Binding-site contacts:
Ligand atom C4 contacts residue ASN139 of chain 1.B at 3.8 Å.
Ligand atom C6 contacts residue ALA86 of chain 1.B at 3.8 Å (hydrophobic).
Ligand atom O2 contacts residue PHE133 of chain 1.B at 3.4 Å.
Ligand atom O4 contacts residue PHE133 of chain 1.B at 3.3 Å.
Ligand atom O1 contacts residue GLN223 of chain 1.B at 3.0 Å (h-bond).
Ligand atom C6 contacts residue ASP87 of chain 1.B at 3.6 Å.
Ligand atom O6 contacts residue ASP87 of chain 1.B at 2.8 Å (salt-bridge).
Ligand atom O3 contacts residue GLY107 of chain 1.B at 2.7 Å (h-bond).
Ligand atom O4 contacts residue GLY107 of chain 1.B at 3.2 Å (h-bond).
Ligand atom C4 contacts residue GLY106 of chain 1.B at 4.0 Å.
Ligand atom O3 contacts residue GLY106 of chain 1.B at 3.6 Å.
Ligand atom O5 contacts residue GLY221 of chain 1.B at 3.9 Å.
Ligand atom O6 contacts residue GLN223 of chain 1.B at 3.0 Å (h-bond).
Ligand atom O6 contacts residue ALA86 of chain 1.B at 3.4 Å.
Ligand atom C4 contacts residue ASP87 of chain 1.B at 3.4 Å.
Ligand atom C1 contacts residue GLU222 of chain 1.B at 3.8 Å.
Ligand atom C4 contacts residue GLY107 of chain 1.B at 3.5 Å.
Ligand atom O6 contacts residue GLY221 of chain 1.B at 3.1 Å (h-bond).
Ligand atom O6 contacts residue GLU222 of chain 1.B at 3.2 Å (salt-bridge).
Ligand atom C3 contacts residue GLY107 of chain 1.B at 3.6 Å.
Ligand atom O2 contacts residue GLY106 of chain 1.B at 3.8 Å.
Ligand atom C2 contacts residue PHE133 of chain 1.B at 3.7 Å (hydrophobic).
Ligand atom C7 contacts residue GLN223 of chain 1.B at 3.1 Å.
Ligand atom C3 contacts residue GLU222 of chain 1.B at 3.9 Å.
Ligand atom O2 contacts residue GLY221 of chain 1.B at 3.6 Å.
Ligand atom O4 contacts residue ASN139 of chain 1.B at 2.7 Å (h-bond).
Ligand atom O4 contacts residue ASP87 of chain 1.B at 2.6 Å (salt-bridge).
Ligand atom C6 contacts residue GLU222 of chain 1.B at 4.0 Å.
Ligand atom O4 contacts residue GLU222 of chain 1.B at 4.0 Å.
Ligand atom O1 contacts residue GLU222 of chain 1.B at 3.7 Å.
Ligand atom C2 contacts residue GLN223 of chain 1.B at 3.6 Å.
Ligand atom C6 contacts residue GLN223 of chain 1.B at 3.5 Å.
Ligand atom O2 contacts residue SER138 of chain 1.B at 2.9 Å (h-bond).
Ligand atom O2 contacts residue ALA105 of chain 1.B at 3.7 Å.
Ligand atom O5 contacts residue GLU222 of chain 1.B at 2.9 Å (salt-bridge).
Ligand atom C5 contacts residue GLU222 of chain 1.B at 4.0 Å.
Ligand atom C5 contacts residue PHE133 of chain 1.B at 3.8 Å (hydrophobic).
Ligand atom C1 contacts residue GLN223 of chain 1.B at 3.6 Å.
Ligand atom C3 contacts residue ASN139 of chain 1.B at 3.9 Å.
Ligand atom C6 contacts residue PHE133 of chain 1.B at 3.6 Å (hydrophobic).

The protein below binds the small molecule below.
Small molecule (SMILES): CO[C@H]1O[C@H](CO)[C@@H](O)[C@H](O[C@H]2O[C@H](CO)[C@@H](O)[C@H](O)[C@@H]2O)[C@@H]1O

Sequence of chain 1.B:
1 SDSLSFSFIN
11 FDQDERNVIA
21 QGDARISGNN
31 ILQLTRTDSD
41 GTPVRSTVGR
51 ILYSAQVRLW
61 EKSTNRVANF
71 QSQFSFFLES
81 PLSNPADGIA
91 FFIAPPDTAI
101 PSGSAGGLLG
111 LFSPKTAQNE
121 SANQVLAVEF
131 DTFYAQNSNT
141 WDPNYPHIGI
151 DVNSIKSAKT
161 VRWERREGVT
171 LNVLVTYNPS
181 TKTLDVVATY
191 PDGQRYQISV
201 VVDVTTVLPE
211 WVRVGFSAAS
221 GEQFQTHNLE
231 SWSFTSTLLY